The small molecule below binds the protein below.
Small molecule (SMILES): CCOC(=O)CC[C@H](C[C@H]1CCNC1=O)NC(=O)[C@H](CC=C(C)C)CC(=O)[C@@H](NC(=O)[C@H](CO)NC(=O)OC(C)(C)C)C(C)C

Sequence of chain 1.A:
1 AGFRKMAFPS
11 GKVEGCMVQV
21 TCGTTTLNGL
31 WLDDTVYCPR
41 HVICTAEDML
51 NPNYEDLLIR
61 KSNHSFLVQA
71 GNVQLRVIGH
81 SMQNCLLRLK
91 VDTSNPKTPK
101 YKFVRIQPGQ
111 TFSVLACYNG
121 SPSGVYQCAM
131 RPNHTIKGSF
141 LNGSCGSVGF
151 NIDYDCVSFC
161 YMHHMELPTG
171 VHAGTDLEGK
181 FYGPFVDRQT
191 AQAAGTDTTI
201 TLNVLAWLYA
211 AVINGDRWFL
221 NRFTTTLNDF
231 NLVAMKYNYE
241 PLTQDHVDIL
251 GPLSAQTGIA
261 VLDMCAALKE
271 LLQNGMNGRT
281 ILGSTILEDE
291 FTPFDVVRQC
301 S

Binding-site contacts:
Ligand atom C15 contacts residue ASN142 of chain 1.A at 3.7 Å.
Ligand atom C42 contacts residue PRO168 of chain 1.A at 3.5 Å (hydrophobic).
Ligand atom N16 contacts residue PHE140 of chain 1.A at 3.0 Å (h-bond).
Ligand atom N16 contacts residue GLU166 of chain 1.A at 2.7 Å (salt-bridge).
Ligand atom N41 contacts residue THR190 of chain 1.A at 3.4 Å (h-bond).
Ligand atom C15 contacts residue PHE140 of chain 1.A at 3.5 Å (hydrophobic).
Ligand atom N20 contacts residue HIS164 of chain 1.A at 3.1 Å (h-bond).
Ligand atom O44 contacts residue PRO168 of chain 1.A at 3.6 Å.
Ligand atom C17 contacts residue GLU166 of chain 1.A at 3.3 Å.
Ligand atom O45 contacts residue ARG188 of chain 1.A at 3.6 Å.
Ligand atom C47 contacts residue THR190 of chain 1.A at 3.4 Å.
Ligand atom O18 contacts residue GLU166 of chain 1.A at 3.2 Å.
Ligand atom C19 contacts residue CYS145 of chain 1.A at 3.4 Å (hydrophobic).
Ligand atom C5 contacts residue CYS145 of chain 1.A at 2.5 Å (hydrophobic).
Ligand atom C14 contacts residue LEU141 of chain 1.A at 3.6 Å (hydrophobic).
Ligand atom N20 contacts residue CYS145 of chain 1.A at 3.2 Å (h-bond).
Ligand atom C6 contacts residue CYS145 of chain 1.A at 3.2 Å (hydrophobic).
Ligand atom O31 contacts residue GLU166 of chain 1.A at 3.1 Å (salt-bridge).
Ligand atom O43 contacts residue PRO168 of chain 1.A at 3.6 Å.
Ligand atom N36 contacts residue GLU166 of chain 1.A at 3.0 Å (salt-bridge).
Ligand atom C12 contacts residue CYS145 of chain 1.A at 3.1 Å (hydrophobic).
Ligand atom O45 contacts residue GLN192 of chain 1.A at 3.1 Å (h-bond).
Ligand atom C10 contacts residue THR26 of chain 1.A at 3.3 Å.
Ligand atom O18 contacts residue HIS163 of chain 1.A at 2.7 Å (h-bond).
Ligand atom O18 contacts residue PHE140 of chain 1.A at 3.6 Å.
Ligand atom C26 contacts residue ASP187 of chain 1.A at 3.4 Å.
Ligand atom C39 contacts residue GLU166 of chain 1.A at 3.5 Å.
Ligand atom O31 contacts residue MET165 of chain 1.A at 3.4 Å.
Ligand atom C9 contacts residue THR26 of chain 1.A at 3.6 Å.
Ligand atom C22 contacts residue HIS164 of chain 1.A at 3.6 Å.
Ligand atom C40 contacts residue GLN192 of chain 1.A at 3.7 Å.
Ligand atom C17 contacts residue PHE140 of chain 1.A at 3.7 Å (hydrophobic).
Ligand atom O38 contacts residue GLN189 of chain 1.A at 3.6 Å.
Ligand atom O8 contacts residue GLY143 of chain 1.A at 3.6 Å.
Ligand atom O18 contacts residue HIS172 of chain 1.A at 3.5 Å.
Ligand atom O45 contacts residue THR190 of chain 1.A at 3.3 Å (h-bond).
Ligand atom O11 contacts residue THR26 of chain 1.A at 3.5 Å (h-bond).
Ligand atom O8 contacts residue CYS145 of chain 1.A at 3.3 Å.
Ligand atom C14 contacts residue ASN142 of chain 1.A at 3.4 Å.
Ligand atom C29 contacts residue GLN189 of chain 1.A at 3.4 Å.